A small-molecule ligand and the protein it binds are described below.
Small molecule (SMILES): N=C(NO)NCCC[C@H](N)C(=O)O

Binding-site contacts:
Ligand atom CA contacts residue GLU325 of chain 1.B at 3.4 Å.
Ligand atom C contacts residue TYR321 of chain 1.B at 3.5 Å (hydrophobic).
Ligand atom CZ contacts residue PRO298 of chain 1.B at 3.8 Å (hydrophobic).
Ligand atom NH2 contacts residue HEM1 of chain 1.J at 3.3 Å.
Ligand atom NE contacts residue PRO298 of chain 1.B at 4.0 Å.
Ligand atom CA contacts residue GLN211 of chain 1.B at 3.8 Å.
Ligand atom CZ contacts residue GLU325 of chain 1.B at 3.7 Å.
Ligand atom OH1 contacts residue GLY319 of chain 1.B at 3.4 Å (h-bond).
Ligand atom NH2 contacts residue PRO298 of chain 1.B at 3.9 Å.
Ligand atom O contacts residue GLU325 of chain 1.B at 3.6 Å.
Ligand atom CG contacts residue VAL300 of chain 1.B at 3.9 Å (hydrophobic).
Ligand atom NH2 contacts residue TRP320 of chain 1.B at 2.9 Å (h-bond).
Ligand atom OXT contacts residue TYR295 of chain 1.B at 3.8 Å.
Ligand atom NH2 contacts residue GLU325 of chain 1.B at 3.0 Å (salt-bridge).
Ligand atom N contacts residue GLU325 of chain 1.B at 2.9 Å (salt-bridge).
Ligand atom OH1 contacts residue TRP320 of chain 1.B at 3.5 Å (h-bond).
Ligand atom O contacts residue ASN330 of chain 1.B at 2.8 Å (h-bond).
Ligand atom C contacts residue GLN211 of chain 1.B at 3.7 Å.
Ligand atom CD contacts residue VAL300 of chain 1.B at 3.7 Å (hydrophobic).
Ligand atom NH2 contacts residue TYR321 of chain 1.B at 4.0 Å.
Ligand atom CD contacts residue GLU325 of chain 1.B at 3.7 Å.
Ligand atom OH1 contacts residue PRO298 of chain 1.B at 3.9 Å.
Ligand atom C contacts residue GLU325 of chain 1.B at 4.0 Å.
Ligand atom OXT contacts residue ARG214 of chain 1.B at 3.7 Å.
Ligand atom OXT contacts residue ASN330 of chain 1.B at 3.8 Å.
Ligand atom CG contacts residue HEM1 of chain 1.J at 3.6 Å.
Ligand atom CG contacts residue GLU325 of chain 1.B at 3.4 Å.
Ligand atom OH1 contacts residue HEM1 of chain 1.J at 2.9 Å.
Ligand atom CZ contacts residue HEM1 of chain 1.J at 3.9 Å.
Ligand atom NH1 contacts residue PRO298 of chain 1.B at 3.9 Å.
Ligand atom O contacts residue TYR321 of chain 1.B at 3.4 Å.
Ligand atom CB contacts residue GLU325 of chain 1.B at 3.1 Å.
Ligand atom OXT contacts residue TYR321 of chain 1.B at 2.9 Å (h-bond).
Ligand atom N contacts residue HEM1 of chain 1.J at 2.8 Å (h-bond).
Ligand atom NH1 contacts residue HEM1 of chain 1.J at 3.6 Å.
Ligand atom CB contacts residue GLN211 of chain 1.B at 3.8 Å.
Ligand atom OXT contacts residue GLN211 of chain 1.B at 2.9 Å (h-bond).
Ligand atom NE contacts residue GLU325 of chain 1.B at 2.8 Å (salt-bridge).
Ligand atom C contacts residue ASN330 of chain 1.B at 3.7 Å.
Ligand atom CA contacts residue HEM1 of chain 1.J at 3.7 Å.

Sequence of chain 1.B:
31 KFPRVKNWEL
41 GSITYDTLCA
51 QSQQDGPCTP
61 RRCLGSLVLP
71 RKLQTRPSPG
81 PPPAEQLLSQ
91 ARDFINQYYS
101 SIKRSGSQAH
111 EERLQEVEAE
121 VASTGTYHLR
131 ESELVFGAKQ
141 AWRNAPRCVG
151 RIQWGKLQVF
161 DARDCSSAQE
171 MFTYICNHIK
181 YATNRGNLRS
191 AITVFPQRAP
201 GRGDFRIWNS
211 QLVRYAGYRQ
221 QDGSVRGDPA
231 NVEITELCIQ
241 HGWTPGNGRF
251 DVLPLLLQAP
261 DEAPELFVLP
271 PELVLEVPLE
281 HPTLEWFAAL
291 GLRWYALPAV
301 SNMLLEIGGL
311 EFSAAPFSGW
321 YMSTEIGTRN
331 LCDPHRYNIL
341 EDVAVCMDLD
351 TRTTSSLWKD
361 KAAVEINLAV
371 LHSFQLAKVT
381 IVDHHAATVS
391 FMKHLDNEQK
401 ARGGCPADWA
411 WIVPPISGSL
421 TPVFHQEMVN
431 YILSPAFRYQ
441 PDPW